This small molecule binds to this protein.
Small molecule (SMILES): CC(=O)N[C@@H]1[C@@H](O)[C@H](O)[C@@H](CO)O[C@H]1O

Sequence of chain 1.I:
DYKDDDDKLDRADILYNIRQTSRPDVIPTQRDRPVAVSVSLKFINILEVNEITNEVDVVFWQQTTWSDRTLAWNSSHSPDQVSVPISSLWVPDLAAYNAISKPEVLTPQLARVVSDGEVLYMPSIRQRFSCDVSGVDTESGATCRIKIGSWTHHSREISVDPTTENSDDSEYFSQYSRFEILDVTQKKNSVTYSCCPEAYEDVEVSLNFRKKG

Binding-site contacts:
Ligand atom C1 contacts residue ASN74 of chain 1.I at 1.4 Å.
Ligand atom O7 contacts residue ASN74 of chain 1.I at 3.6 Å.
Ligand atom N2 contacts residue ASN74 of chain 1.I at 2.9 Å (h-bond).
Ligand atom C3 contacts residue ASN74 of chain 1.I at 3.8 Å.
Ligand atom C2 contacts residue ASN74 of chain 1.I at 2.5 Å.
Ligand atom C8 contacts residue ASN74 of chain 1.I at 4.5 Å.
Ligand atom O5 contacts residue ASN74 of chain 1.I at 2.4 Å (h-bond).
Ligand atom C4 contacts residue ASN74 of chain 1.I at 4.3 Å.
Ligand atom C5 contacts residue SER76 of chain 1.I at 3.7 Å.
Ligand atom C6 contacts residue HIS77 of chain 1.I at 3.5 Å.
Ligand atom C1 contacts residue SER76 of chain 1.I at 3.6 Å.
Ligand atom C6 contacts residue SER76 of chain 1.I at 4.3 Å.
Ligand atom O5 contacts residue SER76 of chain 1.I at 3.8 Å.
Ligand atom C7 contacts residue ASN74 of chain 1.I at 3.4 Å.
Ligand atom C5 contacts residue ASN74 of chain 1.I at 3.7 Å.
Ligand atom O7 contacts residue SER76 of chain 1.I at 4.0 Å.
Ligand atom C5 contacts residue HIS77 of chain 1.I at 4.5 Å.